Sequence of chain 7.O:
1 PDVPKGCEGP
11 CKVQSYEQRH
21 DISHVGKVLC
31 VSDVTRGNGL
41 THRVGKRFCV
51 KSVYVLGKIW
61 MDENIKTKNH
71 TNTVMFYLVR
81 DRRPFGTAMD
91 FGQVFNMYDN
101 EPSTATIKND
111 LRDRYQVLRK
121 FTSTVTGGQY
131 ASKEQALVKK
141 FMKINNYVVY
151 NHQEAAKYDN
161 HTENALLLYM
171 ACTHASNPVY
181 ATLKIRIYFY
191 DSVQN

Sequence of chain 6.S:
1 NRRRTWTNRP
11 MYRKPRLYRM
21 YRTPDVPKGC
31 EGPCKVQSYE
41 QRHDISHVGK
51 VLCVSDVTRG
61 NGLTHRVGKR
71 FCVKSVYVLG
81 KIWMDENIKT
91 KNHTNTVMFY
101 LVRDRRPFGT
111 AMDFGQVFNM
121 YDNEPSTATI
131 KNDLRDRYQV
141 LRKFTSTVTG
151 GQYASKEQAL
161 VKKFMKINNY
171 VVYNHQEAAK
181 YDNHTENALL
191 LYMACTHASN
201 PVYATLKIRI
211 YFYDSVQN

Sequence of chain 6.U:
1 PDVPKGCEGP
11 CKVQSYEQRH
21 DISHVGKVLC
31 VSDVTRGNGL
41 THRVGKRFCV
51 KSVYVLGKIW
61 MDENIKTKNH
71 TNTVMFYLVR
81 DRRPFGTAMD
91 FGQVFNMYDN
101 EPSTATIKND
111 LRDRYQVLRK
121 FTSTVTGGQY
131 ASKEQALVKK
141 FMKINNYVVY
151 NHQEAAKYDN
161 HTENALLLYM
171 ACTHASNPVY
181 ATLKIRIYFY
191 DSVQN

Binding-site contacts:
Ligand atom C5 contacts residue PHE141 of chain 6.U at 3.4 Å (hydrophobic).
Ligand atom C5' contacts residue LYS143 of chain 6.S at 3.6 Å.
Ligand atom OP1 contacts residue LYS143 of chain 6.S at 3.0 Å (salt-bridge).
Ligand atom N4 contacts residue LYS51 of chain 6.U at 3.4 Å.
Ligand atom C5 contacts residue TYR190 of chain 6.U at 3.6 Å (hydrophobic).
Ligand atom N7 contacts residue PHE141 of chain 6.U at 3.5 Å.
Ligand atom C6 contacts residue PHE141 of chain 6.U at 3.4 Å (hydrophobic).
Ligand atom OP2 contacts residue TYR54 of chain 6.U at 2.6 Å (h-bond).
Ligand atom O3' contacts residue TYR188 of chain 6.U at 2.9 Å (h-bond).
Ligand atom C2 contacts residue PHE141 of chain 6.U at 3.5 Å (hydrophobic).
Ligand atom OP1 contacts residue ARG105 of chain 6.S at 2.9 Å (salt-bridge).
Ligand atom N1 contacts residue PHE141 of chain 6.U at 3.4 Å.
Ligand atom N4 contacts residue SER52 of chain 6.U at 3.6 Å (h-bond).
Ligand atom OP2 contacts residue ASN195 of chain 7.O at 2.9 Å (h-bond).
Ligand atom C5' contacts residue ARG47 of chain 7.O at 3.5 Å.
Ligand atom C2' contacts residue TYR188 of chain 6.U at 3.1 Å (hydrophobic).
Ligand atom O5' contacts residue ARG135 of chain 6.S at 3.4 Å.
Ligand atom O3' contacts residue LEU141 of chain 6.S at 3.5 Å (h-bond).
Ligand atom O3' contacts residue ARG47 of chain 7.O at 3.5 Å (salt-bridge).
Ligand atom P contacts residue ARG47 of chain 7.O at 3.6 Å.
Ligand atom OP2 contacts residue ASN195 of chain 7.O at 3.6 Å.
Ligand atom N6 contacts residue PHE141 of chain 6.U at 3.4 Å.
Ligand atom C5' contacts residue ARG103 of chain 6.S at 3.4 Å.
Ligand atom C4 contacts residue PHE141 of chain 6.U at 3.4 Å (hydrophobic).
Ligand atom O4' contacts residue ARG103 of chain 6.S at 3.4 Å (salt-bridge).
Ligand atom O2 contacts residue TYR188 of chain 6.U at 3.1 Å.
Ligand atom OP2 contacts residue LYS143 of chain 6.S at 2.9 Å (salt-bridge).
Ligand atom C2' contacts residue CYS11 of chain 6.U at 3.6 Å (hydrophobic).
Ligand atom OP2 contacts residue ARG186 of chain 6.U at 3.0 Å (salt-bridge).
Ligand atom OP1 contacts residue ARG135 of chain 6.S at 3.1 Å (salt-bridge).
Ligand atom OP1 contacts residue ASP136 of chain 6.S at 2.8 Å (salt-bridge).
Ligand atom OP2 contacts residue TYR188 of chain 6.U at 2.7 Å (h-bond).
Ligand atom OP1 contacts residue ARG142 of chain 6.S at 3.5 Å.
Ligand atom OP1 contacts residue ARG47 of chain 7.O at 3.2 Å (salt-bridge).
Ligand atom O3' contacts residue ARG105 of chain 6.S at 3.4 Å (salt-bridge).
Ligand atom O3' contacts residue ASN195 of chain 7.O at 3.4 Å (h-bond).
Ligand atom C3' contacts residue TYR188 of chain 6.U at 3.2 Å (hydrophobic).
Ligand atom P contacts residue TYR188 of chain 6.U at 3.4 Å.
Ligand atom N3 contacts residue PHE141 of chain 6.U at 3.6 Å.
Ligand atom C2' contacts residue ASN195 of chain 7.O at 3.6 Å.

This protein binds this small molecule.
Small molecule (SMILES): Nc1ccn([C@H]2C[C@H](O[P](=O)(O)OC[C@H]3O[C@@H](n4cnc5c(N)ncnc54)C[C@@H]3O[P](=O)(O)OC[C@H]3O[C@@H](n4cnc5c(N)ncnc54)C[C@@H]3O[P](=O)(O)OC[C@H]3O[C@@H](n4ccc(N)nc4=O)C[C@@H]3O[P](=O)(O)OC[C@H]3O[C@@H](n4ccc(N)nc4=O)C[C@@H]3O[P](=O)(O)OC[C@H]3O[C@@H](n4cnc5c(N)ncnc54)C[C@@H]3O[P](=O)(O)OC[C@H]3O[C@@H](n4ccc(N)nc4=O)C[C@@H]3O)[C@@H](COP(=O)=O)O2)c(=O)n1